The small molecule below binds the protein below.
Small molecule (SMILES): CC(=O)N[C@H]1[C@H](O[C@H]2[C@H](O)[C@@H](NC(C)=O)CO[C@@H]2CO)O[C@H](CO)[C@@H](O)[C@@H]1O

Binding-site contacts:
Ligand atom C1 contacts residue ASN26 of chain 1.I at 1.4 Å.
Ligand atom C4 contacts residue ASN26 of chain 1.I at 4.3 Å.
Ligand atom C7 contacts residue SER25 of chain 1.I at 4.0 Å.
Ligand atom C6 contacts residue PRO173 of chain 1.I at 3.6 Å (hydrophobic).
Ligand atom C6 contacts residue ASN26 of chain 1.I at 4.4 Å.
Ligand atom O5 contacts residue PRO173 of chain 1.I at 3.8 Å.
Ligand atom C1 contacts residue PRO173 of chain 1.I at 4.3 Å (hydrophobic).
Ligand atom O6 contacts residue ASN26 of chain 1.I at 3.6 Å.
Ligand atom O5 contacts residue ASN26 of chain 1.I at 2.4 Å (h-bond).
Ligand atom C3 contacts residue ASN26 of chain 1.I at 3.9 Å.
Ligand atom C2 contacts residue ASN26 of chain 1.I at 2.7 Å.
Ligand atom O7 contacts residue SER25 of chain 1.I at 2.9 Å (h-bond).
Ligand atom C5 contacts residue PRO173 of chain 1.I at 3.8 Å (hydrophobic).
Ligand atom C5 contacts residue ASN26 of chain 1.I at 3.6 Å.
Ligand atom N2 contacts residue ASN26 of chain 1.I at 3.0 Å (h-bond).
Ligand atom O6 contacts residue PRO173 of chain 1.I at 3.3 Å.
Ligand atom O5 contacts residue ILE22 of chain 1.I at 4.3 Å.
Ligand atom C7 contacts residue ASN26 of chain 1.I at 4.0 Å.
Ligand atom O6 contacts residue ILE22 of chain 1.I at 4.2 Å.

Sequence of chain 1.I:
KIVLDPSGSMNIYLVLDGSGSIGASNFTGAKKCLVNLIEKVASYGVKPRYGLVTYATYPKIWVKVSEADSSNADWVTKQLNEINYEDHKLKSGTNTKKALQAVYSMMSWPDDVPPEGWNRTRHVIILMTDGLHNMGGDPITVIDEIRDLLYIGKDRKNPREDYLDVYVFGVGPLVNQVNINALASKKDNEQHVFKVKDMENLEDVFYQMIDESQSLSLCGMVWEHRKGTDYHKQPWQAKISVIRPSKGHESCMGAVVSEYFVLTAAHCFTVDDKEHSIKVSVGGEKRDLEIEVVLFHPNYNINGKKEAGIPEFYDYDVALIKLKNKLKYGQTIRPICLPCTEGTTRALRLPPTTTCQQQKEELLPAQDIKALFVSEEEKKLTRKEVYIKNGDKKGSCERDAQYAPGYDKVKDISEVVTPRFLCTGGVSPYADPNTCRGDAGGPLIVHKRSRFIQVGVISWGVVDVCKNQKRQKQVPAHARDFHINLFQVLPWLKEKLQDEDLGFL